Sequence of chain 1.A:
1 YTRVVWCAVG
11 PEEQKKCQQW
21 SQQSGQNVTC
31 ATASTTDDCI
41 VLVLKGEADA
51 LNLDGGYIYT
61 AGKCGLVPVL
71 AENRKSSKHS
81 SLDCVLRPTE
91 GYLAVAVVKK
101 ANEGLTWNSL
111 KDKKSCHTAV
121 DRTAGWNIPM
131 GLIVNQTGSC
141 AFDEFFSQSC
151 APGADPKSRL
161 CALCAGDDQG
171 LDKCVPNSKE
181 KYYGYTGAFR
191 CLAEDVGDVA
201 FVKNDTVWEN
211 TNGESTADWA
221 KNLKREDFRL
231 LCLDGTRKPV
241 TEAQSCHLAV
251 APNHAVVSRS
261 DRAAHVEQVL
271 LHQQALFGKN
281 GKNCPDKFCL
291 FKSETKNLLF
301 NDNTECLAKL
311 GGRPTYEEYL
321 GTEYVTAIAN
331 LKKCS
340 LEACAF

The small molecule below binds the protein below.
Small molecule (SMILES): CC(=O)N[C@H]1[C@H](O[C@H]2[C@H](O)[C@@H](NC(C)=O)CO[C@@H]2CO)O[C@H](CO)[C@@H](O[C@H]2O[C@H](CO)[C@@H](O)[C@H](O)[C@@H]2O)[C@@H]1O

Binding-site contacts:
Ligand atom C8 contacts residue ALA327 of chain 1.A at 3.7 Å (hydrophobic).
Ligand atom C1 contacts residue ASN135 of chain 1.A at 1.4 Å.
Ligand atom N2 contacts residue ALA327 of chain 1.A at 4.1 Å.
Ligand atom O5 contacts residue THR326 of chain 1.A at 4.5 Å.
Ligand atom O6 contacts residue GLU323 of chain 1.A at 4.2 Å.
Ligand atom C8 contacts residue ASN127 of chain 1.A at 4.4 Å.
Ligand atom N2 contacts residue ASN330 of chain 1.A at 4.0 Å.
Ligand atom O6 contacts residue THR326 of chain 1.A at 4.3 Å.
Ligand atom C8 contacts residue LEU132 of chain 1.A at 3.8 Å (hydrophobic).
Ligand atom O7 contacts residue ASN135 of chain 1.A at 4.4 Å.
Ligand atom O3 contacts residue ASN330 of chain 1.A at 4.4 Å.
Ligand atom O5 contacts residue ASN330 of chain 1.A at 3.9 Å.
Ligand atom O3 contacts residue ALA327 of chain 1.A at 4.0 Å.
Ligand atom C3 contacts residue ASN135 of chain 1.A at 4.0 Å.
Ligand atom C2 contacts residue ASN135 of chain 1.A at 2.7 Å.
Ligand atom C7 contacts residue ASN330 of chain 1.A at 3.7 Å.
Ligand atom C3 contacts residue ASN330 of chain 1.A at 3.7 Å.
Ligand atom O7 contacts residue ASN330 of chain 1.A at 2.8 Å (h-bond).
Ligand atom C6 contacts residue ASN135 of chain 1.A at 4.0 Å.
Ligand atom C8 contacts residue GLY131 of chain 1.A at 3.6 Å.
Ligand atom C5 contacts residue ASN330 of chain 1.A at 3.4 Å.
Ligand atom O5 contacts residue ASN135 of chain 1.A at 2.4 Å (h-bond).
Ligand atom O7 contacts residue LEU132 of chain 1.A at 4.1 Å.
Ligand atom C4 contacts residue ASN135 of chain 1.A at 4.3 Å.
Ligand atom O4 contacts residue ASN330 of chain 1.A at 2.7 Å (h-bond).
Ligand atom O7 contacts residue ALA327 of chain 1.A at 4.4 Å.
Ligand atom C8 contacts residue ILE128 of chain 1.A at 4.3 Å (hydrophobic).
Ligand atom C7 contacts residue GLY131 of chain 1.A at 4.3 Å.
Ligand atom C7 contacts residue ASN135 of chain 1.A at 4.1 Å.
Ligand atom N2 contacts residue ASN135 of chain 1.A at 3.2 Å (h-bond).
Ligand atom C1 contacts residue ASN330 of chain 1.A at 3.9 Å.
Ligand atom C5 contacts residue ASN135 of chain 1.A at 3.6 Å.
Ligand atom O6 contacts residue ASN135 of chain 1.A at 2.9 Å (h-bond).
Ligand atom N2 contacts residue GLY131 of chain 1.A at 4.2 Å.
Ligand atom C4 contacts residue ASN330 of chain 1.A at 3.4 Å.
Ligand atom C3 contacts residue ALA327 of chain 1.A at 4.3 Å (hydrophobic).
Ligand atom C2 contacts residue ASN330 of chain 1.A at 3.9 Å.
Ligand atom C7 contacts residue ALA327 of chain 1.A at 3.9 Å (hydrophobic).
Ligand atom C7 contacts residue LEU132 of chain 1.A at 4.5 Å (hydrophobic).